Sequence of chain 1.A:
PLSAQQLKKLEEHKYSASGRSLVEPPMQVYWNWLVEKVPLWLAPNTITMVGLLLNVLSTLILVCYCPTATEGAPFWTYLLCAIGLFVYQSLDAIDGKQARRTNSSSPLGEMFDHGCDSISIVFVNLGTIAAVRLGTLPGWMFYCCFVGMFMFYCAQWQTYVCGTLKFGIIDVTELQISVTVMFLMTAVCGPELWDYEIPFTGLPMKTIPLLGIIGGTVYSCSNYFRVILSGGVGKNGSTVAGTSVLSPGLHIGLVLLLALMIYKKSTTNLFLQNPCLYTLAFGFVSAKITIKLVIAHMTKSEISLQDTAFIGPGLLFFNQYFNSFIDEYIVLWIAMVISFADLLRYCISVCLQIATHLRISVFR

Binding-site contacts:
Ligand atom C6 contacts residue GLY128 of chain 1.A at 3.4 Å.
Ligand atom C2 contacts residue ALA118 of chain 1.A at 3.4 Å (hydrophobic).
Ligand atom C5 contacts residue GLY128 of chain 1.A at 3.3 Å.
Ligand atom O3A contacts residue MG1 of chain 1.D at 3.9 Å.
Ligand atom N1 contacts residue ALA118 of chain 1.A at 3.9 Å.
Ligand atom O3A contacts residue TYR34 of chain 1.A at 3.7 Å.
Ligand atom O2A contacts residue ASP132 of chain 1.A at 3.2 Å (salt-bridge).
Ligand atom O3B contacts residue ASP132 of chain 1.A at 3.3 Å (salt-bridge).
Ligand atom O1A contacts residue ARG119 of chain 1.A at 2.8 Å (salt-bridge).
Ligand atom O2A contacts residue MG1 of chain 1.D at 2.1 Å.
Ligand atom N3 contacts residue ALA118 of chain 1.A at 3.9 Å.
Ligand atom C6 contacts residue ASP132 of chain 1.A at 3.7 Å.
Ligand atom O2B contacts residue TYR34 of chain 1.A at 3.6 Å.
Ligand atom O4' contacts residue ALA118 of chain 1.A at 3.7 Å.
Ligand atom C4 contacts residue PRO63 of chain 1.A at 3.7 Å (hydrophobic).
Ligand atom C2' contacts residue GLU129 of chain 1.A at 3.8 Å.
Ligand atom PA contacts residue MG1 of chain 1.D at 3.5 Å.
Ligand atom C17 contacts residue TRP50 of chain 1.A at 3.7 Å (hydrophobic).
Ligand atom C2 contacts residue GLY128 of chain 1.A at 3.5 Å.
Ligand atom N1 contacts residue GLY128 of chain 1.A at 3.8 Å.
Ligand atom C5 contacts residue ASP132 of chain 1.A at 3.9 Å.
Ligand atom O2' contacts residue GLU129 of chain 1.A at 3.7 Å.
Ligand atom PB contacts residue MG1 of chain 1.D at 3.5 Å.
Ligand atom O3' contacts residue TYR34 of chain 1.A at 3.2 Å.
Ligand atom N3 contacts residue GLY128 of chain 1.A at 3.4 Å.
Ligand atom N4 contacts residue PRO63 of chain 1.A at 3.3 Å.
Ligand atom O2A contacts residue GLY115 of chain 1.A at 3.2 Å.
Ligand atom C17 contacts residue THR192 of chain 1.A at 3.8 Å.
Ligand atom O3B contacts residue MG1 of chain 1.D at 2.2 Å.
Ligand atom C5' contacts residue ARG119 of chain 1.A at 3.8 Å.
Ligand atom O3B contacts residue ASP111 of chain 1.A at 3.2 Å (salt-bridge).
Ligand atom C4 contacts residue GLY128 of chain 1.A at 3.6 Å.
Ligand atom O2 contacts residue ALA118 of chain 1.A at 3.3 Å.
Ligand atom C14 contacts residue ASP111 of chain 1.A at 3.8 Å.
Ligand atom N4 contacts residue ASN64 of chain 1.A at 3.2 Å (h-bond).
Ligand atom N3 contacts residue PRO63 of chain 1.A at 3.6 Å.
Ligand atom C5' contacts residue GLY115 of chain 1.A at 3.8 Å.
Ligand atom C15 contacts residue ASP111 of chain 1.A at 3.6 Å.
Ligand atom PA contacts residue GLY115 of chain 1.A at 3.7 Å.
Ligand atom O1A contacts residue GLY115 of chain 1.A at 3.3 Å.

A protein and the small-molecule ligand that binds it are described below.
Small molecule (SMILES): C[N+](C)(C)CCO[P](=O)([O-])O[P](=O)(O)OC[C@H]1O[C@@H](n2ccc(N)nc2=O)[C@H](O)[C@@H]1O